Sequence of chain 19.A:
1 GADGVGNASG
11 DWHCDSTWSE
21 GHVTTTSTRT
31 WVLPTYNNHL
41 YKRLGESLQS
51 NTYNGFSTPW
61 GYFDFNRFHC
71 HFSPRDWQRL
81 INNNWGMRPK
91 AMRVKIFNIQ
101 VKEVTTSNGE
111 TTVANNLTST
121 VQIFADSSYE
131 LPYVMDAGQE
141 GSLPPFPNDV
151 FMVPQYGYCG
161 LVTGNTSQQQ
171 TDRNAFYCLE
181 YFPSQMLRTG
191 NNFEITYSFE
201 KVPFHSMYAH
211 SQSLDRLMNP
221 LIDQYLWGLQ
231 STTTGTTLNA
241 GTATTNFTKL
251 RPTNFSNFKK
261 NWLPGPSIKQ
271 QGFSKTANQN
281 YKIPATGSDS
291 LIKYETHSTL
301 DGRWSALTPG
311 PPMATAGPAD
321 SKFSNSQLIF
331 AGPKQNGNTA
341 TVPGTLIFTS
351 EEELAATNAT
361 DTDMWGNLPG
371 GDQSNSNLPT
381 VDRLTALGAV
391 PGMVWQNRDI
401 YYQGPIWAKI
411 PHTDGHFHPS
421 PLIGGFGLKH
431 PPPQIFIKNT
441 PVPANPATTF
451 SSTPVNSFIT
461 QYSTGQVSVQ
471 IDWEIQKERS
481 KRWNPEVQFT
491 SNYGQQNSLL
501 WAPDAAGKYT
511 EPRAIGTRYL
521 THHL

The small molecule below binds the protein below.
Small molecule (SMILES): Nc1ncnc2c1ncn2[C@H]1C[C@H](O)[C@@H](COP(=O)(O)O)O1

Binding-site contacts:
Ligand atom O1P contacts residue HIS416 of chain 19.A at 4.2 Å.
Ligand atom C4 contacts residue PRO419 of chain 19.A at 4.2 Å (hydrophobic).
Ligand atom C8 contacts residue HIS418 of chain 19.A at 3.7 Å.
Ligand atom C2 contacts residue VAL202 of chain 19.A at 4.3 Å (hydrophobic).
Ligand atom N1 contacts residue GLY427 of chain 19.A at 2.7 Å (h-bond).
Ligand atom N1 contacts residue PRO419 of chain 19.A at 3.5 Å (h-bond).
Ligand atom C6 contacts residue GLY427 of chain 19.A at 3.7 Å.
Ligand atom C5 contacts residue PRO203 of chain 19.A at 4.3 Å (hydrophobic).
Ligand atom C5 contacts residue SER420 of chain 19.A at 4.3 Å.
Ligand atom N1 contacts residue VAL202 of chain 19.A at 3.7 Å.
Ligand atom N3 contacts residue PRO419 of chain 19.A at 4.3 Å.
Ligand atom N6 contacts residue PHE426 of chain 19.A at 3.8 Å.
Ligand atom N6 contacts residue PRO419 of chain 19.A at 3.4 Å (h-bond).
Ligand atom N7 contacts residue SER420 of chain 19.A at 3.9 Å.
Ligand atom N6 contacts residue SER420 of chain 19.A at 4.0 Å.
Ligand atom O2P contacts residue PRO419 of chain 19.A at 4.2 Å.
Ligand atom C2' contacts residue PRO203 of chain 19.A at 4.0 Å (hydrophobic).
Ligand atom N7 contacts residue HIS418 of chain 19.A at 4.4 Å.
Ligand atom N9 contacts residue HIS418 of chain 19.A at 4.3 Å.
Ligand atom O4' contacts residue HIS418 of chain 19.A at 4.1 Å.
Ligand atom C6 contacts residue SER420 of chain 19.A at 4.3 Å.
Ligand atom C6 contacts residue PRO419 of chain 19.A at 3.2 Å (hydrophobic).
Ligand atom C8 contacts residue PRO203 of chain 19.A at 4.4 Å (hydrophobic).
Ligand atom C6 contacts residue PRO203 of chain 19.A at 4.4 Å (hydrophobic).
Ligand atom O2P contacts residue HIS416 of chain 19.A at 2.8 Å (h-bond).
Ligand atom N6 contacts residue GLY427 of chain 19.A at 2.8 Å (h-bond).
Ligand atom O4' contacts residue PRO419 of chain 19.A at 4.3 Å.
Ligand atom C1' contacts residue HIS418 of chain 19.A at 4.1 Å.
Ligand atom C2 contacts residue GLY427 of chain 19.A at 3.4 Å.
Ligand atom C6 contacts residue VAL202 of chain 19.A at 3.9 Å (hydrophobic).
Ligand atom C5 contacts residue PRO419 of chain 19.A at 3.7 Å (hydrophobic).
Ligand atom O5' contacts residue PRO419 of chain 19.A at 3.9 Å.
Ligand atom N6 contacts residue GLY425 of chain 19.A at 4.1 Å.
Ligand atom N3 contacts residue PRO203 of chain 19.A at 4.4 Å.
Ligand atom N6 contacts residue VAL202 of chain 19.A at 4.0 Å.
Ligand atom C4 contacts residue PRO203 of chain 19.A at 4.2 Å (hydrophobic).
Ligand atom N9 contacts residue PRO203 of chain 19.A at 4.2 Å.
Ligand atom C2 contacts residue PRO419 of chain 19.A at 4.0 Å (hydrophobic).
Ligand atom P contacts residue HIS416 of chain 19.A at 4.0 Å.
Ligand atom N7 contacts residue PRO419 of chain 19.A at 4.3 Å.